Sequence of chain 1.B:
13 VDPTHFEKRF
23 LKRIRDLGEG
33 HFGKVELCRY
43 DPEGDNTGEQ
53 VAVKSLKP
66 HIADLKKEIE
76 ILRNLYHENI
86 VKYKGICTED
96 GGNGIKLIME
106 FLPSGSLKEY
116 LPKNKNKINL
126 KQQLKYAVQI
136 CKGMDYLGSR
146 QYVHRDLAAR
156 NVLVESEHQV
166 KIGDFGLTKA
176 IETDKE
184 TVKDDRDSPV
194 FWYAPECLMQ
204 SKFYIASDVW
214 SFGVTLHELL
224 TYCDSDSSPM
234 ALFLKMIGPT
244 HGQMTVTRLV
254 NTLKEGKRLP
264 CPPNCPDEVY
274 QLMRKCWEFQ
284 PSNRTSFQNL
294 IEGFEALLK

This small molecule binds to this protein.
Small molecule (SMILES): N#CCC1CCC(n2c(=O)[nH]c3cnc(/N=C4\C=CC=NC4=O)nc32)CC1

Binding-site contacts:
Ligand atom C11 contacts residue GLU114 of chain 1.B at 3.4 Å.
Ligand atom O15 contacts residue LEU29 of chain 1.B at 3.7 Å.
Ligand atom N8 contacts residue LEU29 of chain 1.B at 3.4 Å.
Ligand atom C4 contacts residue ALA54 of chain 1.B at 3.4 Å (hydrophobic).
Ligand atom N27 contacts residue GLY35 of chain 1.B at 3.3 Å (h-bond).
Ligand atom N13 contacts residue SER111 of chain 1.B at 3.6 Å.
Ligand atom C12 contacts residue LEU29 of chain 1.B at 3.4 Å (hydrophobic).
Ligand atom C12 contacts residue GLU114 of chain 1.B at 3.5 Å.
Ligand atom C14 contacts residue LEU29 of chain 1.B at 3.2 Å (hydrophobic).
Ligand atom N3 contacts residue LEU158 of chain 1.B at 3.7 Å.
Ligand atom N27 contacts residue LYS36 of chain 1.B at 3.7 Å.
Ligand atom N27 contacts residue GLY32 of chain 1.B at 3.6 Å.
Ligand atom C9 contacts residue LEU158 of chain 1.B at 3.5 Å (hydrophobic).
Ligand atom C29 contacts residue ARG155 of chain 1.B at 3.5 Å.
Ligand atom C2 contacts residue ALA54 of chain 1.B at 3.5 Å (hydrophobic).
Ligand atom N13 contacts residue GLU114 of chain 1.B at 2.9 Å (salt-bridge).
Ligand atom O1 contacts residue PHE106 of chain 1.B at 3.4 Å.
Ligand atom N27 contacts residue LYS56 of chain 1.B at 3.5 Å.
Ligand atom C4 contacts residue MET104 of chain 1.B at 3.7 Å (hydrophobic).
Ligand atom C22 contacts residue VAL37 of chain 1.B at 3.5 Å (hydrophobic).
Ligand atom O1 contacts residue GLU105 of chain 1.B at 3.5 Å (salt-bridge).
Ligand atom C4 contacts residue GLU105 of chain 1.B at 3.7 Å.
Ligand atom C25 contacts residue ASP169 of chain 1.B at 3.3 Å.
Ligand atom N8 contacts residue LEU158 of chain 1.B at 3.6 Å.
Ligand atom O1 contacts residue LEU107 of chain 1.B at 2.8 Å (h-bond).
Ligand atom N3 contacts residue GLU105 of chain 1.B at 2.8 Å (salt-bridge).
Ligand atom C22 contacts residue GLY30 of chain 1.B at 3.5 Å.
Ligand atom C17 contacts residue LEU29 of chain 1.B at 3.6 Å (hydrophobic).
Ligand atom C5 contacts residue GLY168 of chain 1.B at 3.6 Å.
Ligand atom C26 contacts residue ASP169 of chain 1.B at 3.5 Å.
Ligand atom C23 contacts residue ASP169 of chain 1.B at 3.6 Å.
Ligand atom C28 contacts residue ASN156 of chain 1.B at 3.2 Å.
Ligand atom N3 contacts residue ALA54 of chain 1.B at 3.1 Å.
Ligand atom C2 contacts residue GLU105 of chain 1.B at 3.6 Å.
Ligand atom C2 contacts residue LEU158 of chain 1.B at 3.6 Å (hydrophobic).
Ligand atom C26 contacts residue GLY32 of chain 1.B at 3.5 Å.
Ligand atom C7 contacts residue LEU158 of chain 1.B at 3.6 Å (hydrophobic).
Ligand atom N18 contacts residue LEU158 of chain 1.B at 3.6 Å.
Ligand atom N13 contacts residue LEU29 of chain 1.B at 3.1 Å (h-bond).
Ligand atom N16 contacts residue LEU29 of chain 1.B at 3.5 Å (h-bond).